Sequence of chain 1.A:
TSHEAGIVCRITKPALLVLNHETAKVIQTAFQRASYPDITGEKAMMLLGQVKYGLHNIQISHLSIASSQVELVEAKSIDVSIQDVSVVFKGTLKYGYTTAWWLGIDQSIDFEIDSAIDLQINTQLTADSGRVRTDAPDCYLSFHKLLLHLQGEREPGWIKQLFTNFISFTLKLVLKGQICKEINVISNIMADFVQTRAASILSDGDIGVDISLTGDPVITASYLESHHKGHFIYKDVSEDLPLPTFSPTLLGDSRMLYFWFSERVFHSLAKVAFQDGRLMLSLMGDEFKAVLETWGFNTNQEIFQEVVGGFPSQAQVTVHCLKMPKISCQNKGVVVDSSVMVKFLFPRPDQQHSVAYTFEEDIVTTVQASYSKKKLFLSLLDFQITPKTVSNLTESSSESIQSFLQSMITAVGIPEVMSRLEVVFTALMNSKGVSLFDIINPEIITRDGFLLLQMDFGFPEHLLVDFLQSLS

Binding-site contacts:
Ligand atom O6 contacts residue SER401 of chain 1.A at 3.1 Å (h-bond).
Ligand atom O3 contacts residue GLN406 of chain 1.A at 3.8 Å.
Ligand atom O7 contacts residue THR398 of chain 1.A at 3.2 Å (h-bond).
Ligand atom O2 contacts residue SER402 of chain 1.A at 3.4 Å.
Ligand atom C5 contacts residue SER401 of chain 1.A at 3.7 Å.
Ligand atom O3 contacts residue TYR361 of chain 1.A at 4.1 Å.
Ligand atom C7 contacts residue ASN396 of chain 1.A at 3.4 Å.
Ligand atom C2 contacts residue ASN396 of chain 1.A at 2.5 Å.
Ligand atom O3 contacts residue SER402 of chain 1.A at 3.2 Å.
Ligand atom O7 contacts residue LEU397 of chain 1.A at 3.6 Å.
Ligand atom N2 contacts residue ASN396 of chain 1.A at 2.9 Å (h-bond).
Ligand atom C7 contacts residue LEU397 of chain 1.A at 3.9 Å (hydrophobic).
Ligand atom O5 contacts residue SER401 of chain 1.A at 2.6 Å (h-bond).
Ligand atom O5 contacts residue GLU399 of chain 1.A at 4.0 Å.
Ligand atom C6 contacts residue SER401 of chain 1.A at 3.5 Å.
Ligand atom O5 contacts residue ASN396 of chain 1.A at 2.3 Å (h-bond).
Ligand atom C1 contacts residue THR398 of chain 1.A at 3.8 Å.
Ligand atom O7 contacts residue GLU399 of chain 1.A at 3.7 Å.
Ligand atom O3 contacts residue GLU399 of chain 1.A at 3.4 Å (salt-bridge).
Ligand atom C1 contacts residue SER401 of chain 1.A at 3.5 Å.
Ligand atom C3 contacts residue ASN396 of chain 1.A at 3.8 Å.
Ligand atom C6 contacts residue GLU399 of chain 1.A at 3.8 Å.
Ligand atom C5 contacts residue GLU399 of chain 1.A at 3.7 Å.
Ligand atom O5 contacts residue THR398 of chain 1.A at 3.9 Å.
Ligand atom C5 contacts residue ASN396 of chain 1.A at 3.6 Å.
Ligand atom C1 contacts residue ASN396 of chain 1.A at 1.4 Å.
Ligand atom C5 contacts residue ASN396 of chain 1.A at 4.0 Å.
Ligand atom C8 contacts residue ASN396 of chain 1.A at 3.4 Å.
Ligand atom C4 contacts residue GLU399 of chain 1.A at 4.1 Å.
Ligand atom O3 contacts residue GLU403 of chain 1.A at 3.4 Å (salt-bridge).
Ligand atom C4 contacts residue GLU403 of chain 1.A at 4.1 Å.
Ligand atom C3 contacts residue GLU399 of chain 1.A at 4.1 Å.
Ligand atom N2 contacts residue THR398 of chain 1.A at 4.0 Å.
Ligand atom O4 contacts residue GLU403 of chain 1.A at 3.5 Å (salt-bridge).
Ligand atom C4 contacts residue ASN396 of chain 1.A at 4.2 Å.
Ligand atom C8 contacts residue LEU397 of chain 1.A at 3.9 Å (hydrophobic).
Ligand atom O2 contacts residue SER401 of chain 1.A at 2.6 Å (h-bond).
Ligand atom C2 contacts residue THR398 of chain 1.A at 3.5 Å.
Ligand atom C7 contacts residue THR398 of chain 1.A at 3.8 Å.
Ligand atom C2 contacts residue SER401 of chain 1.A at 3.9 Å.

The small molecule below binds the protein below.
Small molecule (SMILES): CC(=O)N[C@H]1[C@H](O[C@H]2[C@H](O)[C@@H](NC(C)=O)CO[C@@H]2CO[C@@H]2O[C@@H](C)[C@@H](O)[C@@H](O)[C@@H]2O)O[C@H](CO)[C@@H](O[C@H]2O[C@H](CO)[C@@H](O)[C@H](O)[C@@H]2O)[C@@H]1O